Sequence of chain 1.B:
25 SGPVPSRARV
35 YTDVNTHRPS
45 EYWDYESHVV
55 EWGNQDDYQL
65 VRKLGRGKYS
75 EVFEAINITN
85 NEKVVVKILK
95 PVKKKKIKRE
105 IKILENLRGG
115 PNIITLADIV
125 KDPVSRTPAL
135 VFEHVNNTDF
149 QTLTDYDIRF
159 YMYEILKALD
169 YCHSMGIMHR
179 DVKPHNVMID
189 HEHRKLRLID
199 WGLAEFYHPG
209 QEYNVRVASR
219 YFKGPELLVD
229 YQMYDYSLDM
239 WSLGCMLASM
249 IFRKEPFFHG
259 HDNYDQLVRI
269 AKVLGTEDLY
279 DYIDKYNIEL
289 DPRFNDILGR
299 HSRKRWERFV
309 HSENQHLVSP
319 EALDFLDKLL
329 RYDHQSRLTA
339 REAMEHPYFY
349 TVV

Binding-site contacts:
Ligand atom CL contacts residue VAL185 of chain 1.B at 3.1 Å.
Ligand atom C8 contacts residue TYR159 of chain 1.B at 4.2 Å (hydrophobic).
Ligand atom C3 contacts residue MET244 of chain 1.B at 4.1 Å (hydrophobic).
Ligand atom C11 contacts residue ILE163 of chain 1.B at 4.3 Å (hydrophobic).
Ligand atom C9 contacts residue ILE156 of chain 1.B at 4.0 Å (hydrophobic).
Ligand atom CL contacts residue MET244 of chain 1.B at 3.2 Å.
Ligand atom C6 contacts residue PHE144 of chain 1.B at 3.6 Å (hydrophobic).
Ligand atom C2 contacts residue VAL185 of chain 1.B at 3.5 Å (hydrophobic).
Ligand atom C contacts residue PRO182 of chain 1.B at 3.3 Å (hydrophobic).
Ligand atom C1 contacts residue PRO182 of chain 1.B at 3.8 Å (hydrophobic).
Ligand atom C8 contacts residue ILE187 of chain 1.B at 4.0 Å (hydrophobic).
Ligand atom C9 contacts residue LEU151 of chain 1.B at 4.0 Å (hydrophobic).
Ligand atom C7 contacts residue MET248 of chain 1.B at 4.3 Å (hydrophobic).
Ligand atom C10 contacts residue MET160 of chain 1.B at 4.1 Å (hydrophobic).
Ligand atom C2 contacts residue ILE187 of chain 1.B at 4.2 Å (hydrophobic).
Ligand atom C2 contacts residue PRO182 of chain 1.B at 3.3 Å (hydrophobic).
Ligand atom C11 contacts residue MET160 of chain 1.B at 4.0 Å (hydrophobic).
Ligand atom C7 contacts residue ILE187 of chain 1.B at 4.0 Å (hydrophobic).
Ligand atom C9 contacts residue MET248 of chain 1.B at 4.3 Å (hydrophobic).
Ligand atom C9 contacts residue ASP155 of chain 1.B at 4.3 Å.
Ligand atom C12 contacts residue MET248 of chain 1.B at 4.1 Å (hydrophobic).
Ligand atom N contacts residue ASN141 of chain 1.B at 4.0 Å.
Ligand atom C8 contacts residue MET248 of chain 1.B at 4.1 Å (hydrophobic).
Ligand atom CL contacts residue ILE163 of chain 1.B at 3.7 Å.
Ligand atom C5 contacts residue ILE187 of chain 1.B at 4.1 Å (hydrophobic).
Ligand atom N contacts residue VAL185 of chain 1.B at 2.8 Å (h-bond).
Ligand atom C12 contacts residue MET244 of chain 1.B at 4.0 Å (hydrophobic).
Ligand atom C5 contacts residue PHE144 of chain 1.B at 4.0 Å (hydrophobic).
Ligand atom C contacts residue VAL185 of chain 1.B at 3.9 Å (hydrophobic).
Ligand atom N contacts residue PRO182 of chain 1.B at 3.0 Å (h-bond).
Ligand atom C9 contacts residue TYR159 of chain 1.B at 3.6 Å (hydrophobic).
Ligand atom C10 contacts residue ILE156 of chain 1.B at 3.7 Å (hydrophobic).
Ligand atom C3 contacts residue VAL185 of chain 1.B at 4.1 Å (hydrophobic).
Ligand atom C4 contacts residue ILE187 of chain 1.B at 3.7 Å (hydrophobic).
Ligand atom C1 contacts residue VAL185 of chain 1.B at 4.1 Å (hydrophobic).
Ligand atom C8 contacts residue LEU151 of chain 1.B at 3.7 Å (hydrophobic).
Ligand atom C3 contacts residue ILE187 of chain 1.B at 3.7 Å (hydrophobic).
Ligand atom C11 contacts residue MET248 of chain 1.B at 4.1 Å (hydrophobic).
Ligand atom CL contacts residue ILE187 of chain 1.B at 4.0 Å.
Ligand atom C10 contacts residue TYR159 of chain 1.B at 3.7 Å (hydrophobic).

The protein below binds the small molecule below.
Small molecule (SMILES): NCc1ccc(-c2ccccc2)c(Cl)c1